Binding-site contacts:
Ligand atom N3 contacts residue PRO321 of chain 1.C at 3.2 Å.
Ligand atom O3A contacts residue THR134 of chain 1.B at 3.4 Å (h-bond).
Ligand atom O4' contacts residue GLN135 of chain 1.B at 3.4 Å (h-bond).
Ligand atom C6 contacts residue LEU320 of chain 1.C at 2.4 Å (hydrophobic).
Ligand atom C8 contacts residue LEU320 of chain 1.C at 3.0 Å (hydrophobic).
Ligand atom C8 contacts residue SER317 of chain 1.C at 3.1 Å.
Ligand atom C6 contacts residue PRO321 of chain 1.C at 1.9 Å (hydrophobic).
Ligand atom O1G contacts residue SER296 of chain 1.C at 3.3 Å (h-bond).
Ligand atom O1G contacts residue ASP316 of chain 1.C at 3.1 Å (salt-bridge).
Ligand atom N3B contacts residue LYS133 of chain 1.B at 3.4 Å (salt-bridge).
Ligand atom C4 contacts residue LEU320 of chain 1.C at 3.1 Å (hydrophobic).
Ligand atom O3G contacts residue HIS294 of chain 1.C at 2.6 Å (h-bond).
Ligand atom O2A contacts residue THR131 of chain 1.B at 2.9 Å (h-bond).
Ligand atom N7 contacts residue ARG170 of chain 1.B at 3.1 Å (salt-bridge).
Ligand atom C2 contacts residue PRO321 of chain 1.C at 2.5 Å (hydrophobic).
Ligand atom PB contacts residue LYS133 of chain 1.B at 3.2 Å.
Ligand atom O2B contacts residue LYS133 of chain 1.B at 2.4 Å (salt-bridge).
Ligand atom N9 contacts residue LEU320 of chain 1.C at 3.4 Å (h-bond).
Ligand atom PB contacts residue MG1 of chain 1.H at 3.2 Å.
Ligand atom O1A contacts residue GLY132 of chain 1.B at 3.1 Å.
Ligand atom O1B contacts residue THR134 of chain 1.B at 2.9 Å.
Ligand atom N1 contacts residue LEU320 of chain 1.C at 3.4 Å.
Ligand atom N7 contacts residue SER317 of chain 1.C at 3.2 Å (h-bond).
Ligand atom N7 contacts residue LEU320 of chain 1.C at 2.5 Å (h-bond).
Ligand atom O2' contacts residue ARG310 of chain 1.B at 2.3 Å (salt-bridge).
Ligand atom C5 contacts residue LEU320 of chain 1.C at 2.5 Å (hydrophobic).
Ligand atom N7 contacts residue PRO318 of chain 1.C at 3.0 Å (h-bond).
Ligand atom O2G contacts residue MG1 of chain 1.H at 2.6 Å.
Ligand atom O1B contacts residue MG1 of chain 1.H at 1.7 Å.
Ligand atom O2A contacts residue GLY132 of chain 1.B at 2.5 Å (h-bond).
Ligand atom O1A contacts residue THR134 of chain 1.B at 3.2 Å (h-bond).
Ligand atom N3B contacts residue ASP316 of chain 1.C at 3.4 Å (salt-bridge).
Ligand atom C4 contacts residue PRO321 of chain 1.C at 3.3 Å (hydrophobic).
Ligand atom N6 contacts residue LEU320 of chain 1.C at 2.4 Å.
Ligand atom N7 contacts residue PRO321 of chain 1.C at 3.4 Å (h-bond).
Ligand atom C5 contacts residue PRO321 of chain 1.C at 2.6 Å (hydrophobic).
Ligand atom N6 contacts residue PRO321 of chain 1.C at 1.7 Å.
Ligand atom N1 contacts residue PRO321 of chain 1.C at 1.8 Å.
Ligand atom C8 contacts residue PRO318 of chain 1.C at 3.3 Å (hydrophobic).
Ligand atom O2A contacts residue ARG130 of chain 1.B at 3.3 Å.

Sequence of chain 1.C:
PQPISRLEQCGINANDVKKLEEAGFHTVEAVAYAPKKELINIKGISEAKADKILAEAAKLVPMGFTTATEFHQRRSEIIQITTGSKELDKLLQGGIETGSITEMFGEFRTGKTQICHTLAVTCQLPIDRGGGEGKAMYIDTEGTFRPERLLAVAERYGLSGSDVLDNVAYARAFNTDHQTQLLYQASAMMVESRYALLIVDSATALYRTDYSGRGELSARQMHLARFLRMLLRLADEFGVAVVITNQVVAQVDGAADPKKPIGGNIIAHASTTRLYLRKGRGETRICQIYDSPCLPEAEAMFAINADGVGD

This protein binds this small molecule.
Small molecule (SMILES): Nc1ncnc2c1ncn2[C@@H]1O[C@H](CO[P](=O)(O)O[P](=O)(O)NP(=O)(O)O)[C@@H](O)[C@H]1O

Sequence of chain 1.B:
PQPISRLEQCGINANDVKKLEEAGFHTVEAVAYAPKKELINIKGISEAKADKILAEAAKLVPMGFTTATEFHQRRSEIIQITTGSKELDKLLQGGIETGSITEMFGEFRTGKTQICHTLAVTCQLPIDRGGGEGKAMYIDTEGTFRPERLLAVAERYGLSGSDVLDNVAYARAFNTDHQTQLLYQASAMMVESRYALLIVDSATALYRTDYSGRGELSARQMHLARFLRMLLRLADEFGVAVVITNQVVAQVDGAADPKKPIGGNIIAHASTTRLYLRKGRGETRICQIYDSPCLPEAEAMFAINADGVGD